Sequence of chain 1.A:
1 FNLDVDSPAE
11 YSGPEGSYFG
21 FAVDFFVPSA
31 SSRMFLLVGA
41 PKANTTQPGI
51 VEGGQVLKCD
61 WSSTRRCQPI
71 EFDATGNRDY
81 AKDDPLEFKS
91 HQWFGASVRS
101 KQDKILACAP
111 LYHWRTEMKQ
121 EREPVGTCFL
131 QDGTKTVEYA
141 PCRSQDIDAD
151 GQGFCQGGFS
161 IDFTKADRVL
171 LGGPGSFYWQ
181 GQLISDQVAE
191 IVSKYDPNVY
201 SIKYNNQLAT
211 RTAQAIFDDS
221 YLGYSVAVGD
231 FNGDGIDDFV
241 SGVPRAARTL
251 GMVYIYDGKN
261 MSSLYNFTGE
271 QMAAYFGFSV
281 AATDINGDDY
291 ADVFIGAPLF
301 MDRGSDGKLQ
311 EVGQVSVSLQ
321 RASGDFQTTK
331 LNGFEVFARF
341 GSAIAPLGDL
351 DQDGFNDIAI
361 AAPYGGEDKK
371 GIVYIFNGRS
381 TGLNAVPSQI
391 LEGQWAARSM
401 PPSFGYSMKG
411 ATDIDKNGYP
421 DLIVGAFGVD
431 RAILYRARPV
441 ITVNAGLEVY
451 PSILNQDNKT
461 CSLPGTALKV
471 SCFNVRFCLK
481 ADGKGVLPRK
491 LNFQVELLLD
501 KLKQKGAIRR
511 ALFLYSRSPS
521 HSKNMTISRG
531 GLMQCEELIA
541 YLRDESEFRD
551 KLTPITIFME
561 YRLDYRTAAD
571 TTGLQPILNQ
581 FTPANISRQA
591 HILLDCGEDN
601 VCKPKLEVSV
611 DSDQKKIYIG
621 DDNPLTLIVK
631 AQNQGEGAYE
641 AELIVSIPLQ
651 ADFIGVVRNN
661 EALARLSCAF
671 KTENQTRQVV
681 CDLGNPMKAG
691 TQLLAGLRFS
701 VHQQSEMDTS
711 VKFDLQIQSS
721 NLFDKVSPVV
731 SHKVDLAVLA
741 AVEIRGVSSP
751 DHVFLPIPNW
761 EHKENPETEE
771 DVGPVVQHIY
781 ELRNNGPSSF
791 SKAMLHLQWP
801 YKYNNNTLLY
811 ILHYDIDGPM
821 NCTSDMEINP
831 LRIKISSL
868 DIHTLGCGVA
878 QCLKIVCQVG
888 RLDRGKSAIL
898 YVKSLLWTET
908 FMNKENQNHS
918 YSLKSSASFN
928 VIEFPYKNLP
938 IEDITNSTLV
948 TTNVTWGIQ

Binding-site contacts:
Ligand atom O6 contacts residue SER471 of chain 1.A at 3.6 Å (h-bond).
Ligand atom N2 contacts residue ASN458 of chain 1.A at 3.7 Å.
Ligand atom O5 contacts residue ASN458 of chain 1.A at 2.4 Å (h-bond).
Ligand atom C7 contacts residue PRO451 of chain 1.A at 3.9 Å (hydrophobic).
Ligand atom O6 contacts residue ILE453 of chain 1.A at 4.3 Å.
Ligand atom C5 contacts residue CYS472 of chain 1.A at 3.1 Å (hydrophobic).
Ligand atom O4 contacts residue PRO451 of chain 1.A at 4.3 Å.
Ligand atom O6 contacts residue PRO451 of chain 1.A at 3.7 Å.
Ligand atom C2 contacts residue ASN458 of chain 1.A at 2.5 Å.
Ligand atom O6 contacts residue PHE473 of chain 1.A at 4.2 Å.
Ligand atom O3 contacts residue ASN458 of chain 1.A at 3.1 Å (h-bond).
Ligand atom O5 contacts residue CYS472 of chain 1.A at 2.9 Å (h-bond).
Ligand atom N2 contacts residue THR460 of chain 1.A at 4.4 Å.
Ligand atom N2 contacts residue PRO451 of chain 1.A at 3.8 Å.
Ligand atom C5 contacts residue ASN458 of chain 1.A at 3.1 Å.
Ligand atom C8 contacts residue PRO451 of chain 1.A at 3.4 Å (hydrophobic).
Ligand atom O4 contacts residue ASN455 of chain 1.A at 3.5 Å.
Ligand atom C6 contacts residue SER471 of chain 1.A at 2.9 Å.
Ligand atom C2 contacts residue THR460 of chain 1.A at 3.9 Å.
Ligand atom C5 contacts residue PRO451 of chain 1.A at 4.0 Å (hydrophobic).
Ligand atom O4 contacts residue ASN458 of chain 1.A at 4.2 Å.
Ligand atom C6 contacts residue PRO451 of chain 1.A at 4.5 Å (hydrophobic).
Ligand atom O5 contacts residue THR460 of chain 1.A at 4.1 Å.
Ligand atom C1 contacts residue CYS472 of chain 1.A at 4.2 Å (hydrophobic).
Ligand atom O4 contacts residue ILE453 of chain 1.A at 3.8 Å.
Ligand atom O6 contacts residue LEU454 of chain 1.A at 3.1 Å.
Ligand atom C1 contacts residue ASN458 of chain 1.A at 1.4 Å.
Ligand atom C6 contacts residue LEU454 of chain 1.A at 4.2 Å (hydrophobic).
Ligand atom C5 contacts residue SER471 of chain 1.A at 4.1 Å.
Ligand atom C4 contacts residue ASN455 of chain 1.A at 4.0 Å.
Ligand atom O5 contacts residue SER471 of chain 1.A at 4.0 Å.
Ligand atom N2 contacts residue CYS472 of chain 1.A at 4.3 Å.
Ligand atom O6 contacts residue ASN455 of chain 1.A at 3.3 Å (h-bond).
Ligand atom C4 contacts residue ASN458 of chain 1.A at 2.8 Å.
Ligand atom O6 contacts residue CYS472 of chain 1.A at 3.0 Å (h-bond).
Ligand atom C3 contacts residue ASN458 of chain 1.A at 2.9 Å.
Ligand atom C6 contacts residue CYS472 of chain 1.A at 3.1 Å (hydrophobic).
Ligand atom C6 contacts residue ASN458 of chain 1.A at 3.9 Å.
Ligand atom C1 contacts residue THR460 of chain 1.A at 3.1 Å.
Ligand atom C6 contacts residue ASN455 of chain 1.A at 3.3 Å.

The small molecule below binds the protein below.
Small molecule (SMILES): CC(=O)N[C@@H]1[C@@H](O)[C@H](O)[C@@H](CO)O[C@H]1O